Binding-site contacts:
Ligand atom O5 contacts residue ASN644 of chain 1.A at 2.3 Å (h-bond).
Ligand atom C7 contacts residue ASN644 of chain 1.A at 3.6 Å.
Ligand atom C8 contacts residue HIS642 of chain 1.A at 3.3 Å.
Ligand atom C3 contacts residue ASN644 of chain 1.A at 3.8 Å.
Ligand atom C8 contacts residue VAL643 of chain 1.A at 3.9 Å (hydrophobic).
Ligand atom O7 contacts residue ASN644 of chain 1.A at 3.9 Å.
Ligand atom O6 contacts residue ASN644 of chain 1.A at 4.5 Å.
Ligand atom C4 contacts residue ASN644 of chain 1.A at 4.2 Å.
Ligand atom C1 contacts residue ASN644 of chain 1.A at 1.4 Å.
Ligand atom N2 contacts residue ASN644 of chain 1.A at 2.9 Å (h-bond).
Ligand atom C2 contacts residue ASN644 of chain 1.A at 2.5 Å.
Ligand atom C8 contacts residue ASN644 of chain 1.A at 4.2 Å.
Ligand atom C5 contacts residue ASN644 of chain 1.A at 3.6 Å.

Sequence of chain 1.A:
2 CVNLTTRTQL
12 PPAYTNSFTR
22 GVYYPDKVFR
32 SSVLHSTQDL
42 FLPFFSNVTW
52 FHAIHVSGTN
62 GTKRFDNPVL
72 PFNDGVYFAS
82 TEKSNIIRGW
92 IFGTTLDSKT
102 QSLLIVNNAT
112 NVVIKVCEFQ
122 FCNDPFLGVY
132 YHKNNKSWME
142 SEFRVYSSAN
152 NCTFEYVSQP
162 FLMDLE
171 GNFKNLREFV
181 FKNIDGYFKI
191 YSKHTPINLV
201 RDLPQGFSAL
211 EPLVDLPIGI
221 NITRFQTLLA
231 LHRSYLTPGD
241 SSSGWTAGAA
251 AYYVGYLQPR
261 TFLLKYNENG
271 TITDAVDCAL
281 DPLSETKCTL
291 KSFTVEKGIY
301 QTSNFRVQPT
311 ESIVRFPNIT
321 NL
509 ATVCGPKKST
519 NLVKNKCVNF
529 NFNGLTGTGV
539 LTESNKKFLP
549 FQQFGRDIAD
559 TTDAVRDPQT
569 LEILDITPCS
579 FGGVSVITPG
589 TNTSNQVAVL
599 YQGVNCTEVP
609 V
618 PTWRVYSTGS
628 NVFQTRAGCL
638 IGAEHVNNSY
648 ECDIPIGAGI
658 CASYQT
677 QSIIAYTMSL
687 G

This protein binds this small molecule.
Small molecule (SMILES): CC(=O)N[C@@H]1[C@@H](O)[C@H](O)[C@@H](CO)O[C@H]1O